The protein below binds the small molecule below.
Small molecule (SMILES): CC(=O)N[C@@H]1[C@@H](O)[C@H](O)[C@@H](CO)O[C@H]1O

Sequence of chain 3.A:
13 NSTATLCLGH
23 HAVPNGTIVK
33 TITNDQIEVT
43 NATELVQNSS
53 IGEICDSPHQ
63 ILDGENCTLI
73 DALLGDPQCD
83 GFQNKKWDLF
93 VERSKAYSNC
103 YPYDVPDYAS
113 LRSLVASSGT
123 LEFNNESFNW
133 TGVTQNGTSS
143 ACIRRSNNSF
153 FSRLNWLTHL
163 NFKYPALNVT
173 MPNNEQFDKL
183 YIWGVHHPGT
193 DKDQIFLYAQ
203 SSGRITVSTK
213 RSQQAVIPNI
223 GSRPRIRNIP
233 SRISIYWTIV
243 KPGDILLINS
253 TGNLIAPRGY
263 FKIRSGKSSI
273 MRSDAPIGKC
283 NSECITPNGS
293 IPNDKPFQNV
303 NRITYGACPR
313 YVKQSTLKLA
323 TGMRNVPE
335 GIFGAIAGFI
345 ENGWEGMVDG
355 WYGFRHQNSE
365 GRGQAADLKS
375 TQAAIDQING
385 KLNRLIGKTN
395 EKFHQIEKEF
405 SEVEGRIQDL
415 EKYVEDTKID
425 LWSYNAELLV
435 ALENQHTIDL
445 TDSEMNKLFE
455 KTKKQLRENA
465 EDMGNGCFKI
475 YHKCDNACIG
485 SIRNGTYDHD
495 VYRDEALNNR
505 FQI

Binding-site contacts:
Ligand atom C6 contacts residue TYR99 of chain 3.A at 3.8 Å (hydrophobic).
Ligand atom C5 contacts residue ASN68 of chain 3.A at 3.7 Å.
Ligand atom C1 contacts residue GLN80 of chain 3.A at 4.4 Å.
Ligand atom C8 contacts residue GLU67 of chain 3.A at 3.3 Å.
Ligand atom N2 contacts residue ASN68 of chain 3.A at 2.7 Å (h-bond).
Ligand atom C8 contacts residue ASN68 of chain 3.A at 4.3 Å.
Ligand atom C7 contacts residue ASN68 of chain 3.A at 3.1 Å.
Ligand atom O5 contacts residue GLN80 of chain 3.A at 4.2 Å.
Ligand atom O7 contacts residue ASN68 of chain 3.A at 3.1 Å (h-bond).
Ligand atom C2 contacts residue ASN68 of chain 3.A at 2.3 Å.
Ligand atom C1 contacts residue ASN68 of chain 3.A at 1.4 Å.
Ligand atom C5 contacts residue TYR99 of chain 3.A at 4.3 Å (hydrophobic).
Ligand atom C4 contacts residue ASN68 of chain 3.A at 4.2 Å.
Ligand atom O5 contacts residue ASN68 of chain 3.A at 2.4 Å (h-bond).
Ligand atom C3 contacts residue ASN68 of chain 3.A at 3.7 Å.
Ligand atom O6 contacts residue TYR99 of chain 3.A at 4.2 Å.
Ligand atom O5 contacts residue TYR99 of chain 3.A at 3.6 Å (h-bond).